Binding-site contacts:
Ligand atom C6 contacts residue GLU332 of chain 1.B at 3.7 Å.
Ligand atom O6 contacts residue GLY304 of chain 1.B at 3.2 Å.
Ligand atom O6 contacts residue GLU332 of chain 1.B at 3.7 Å.
Ligand atom C8 contacts residue MET72 of chain 1.B at 3.6 Å (hydrophobic).
Ligand atom C6 contacts residue GLY306 of chain 1.B at 3.5 Å.
Ligand atom C2 contacts residue GLU332 of chain 1.B at 3.5 Å.
Ligand atom O3P contacts residue GLY257 of chain 1.B at 3.0 Å (h-bond).
Ligand atom C5' contacts residue TYR302 of chain 1.B at 3.6 Å (hydrophobic).
Ligand atom C2 contacts residue CYS222 of chain 1.B at 3.1 Å (hydrophobic).
Ligand atom C8 contacts residue ILE221 of chain 1.B at 3.6 Å (hydrophobic).
Ligand atom O3' contacts residue MET276 of chain 1.B at 3.5 Å (h-bond).
Ligand atom O5' contacts residue GLY256 of chain 1.B at 3.7 Å.
Ligand atom O6 contacts residue GLY306 of chain 1.B at 2.7 Å (h-bond).
Ligand atom N3 contacts residue 8L41 of chain 1.O at 3.6 Å (h-bond).
Ligand atom O2' contacts residue ASN194 of chain 1.B at 3.6 Å (h-bond).
Ligand atom O1P contacts residue SER220 of chain 1.B at 2.6 Å (h-bond).
Ligand atom O3' contacts residue ASP255 of chain 1.B at 2.5 Å (salt-bridge).
Ligand atom O2' contacts residue ASP255 of chain 1.B at 2.9 Å (salt-bridge).
Ligand atom N1 contacts residue 8L41 of chain 1.O at 3.5 Å (h-bond).
Ligand atom C2 contacts residue THR224 of chain 1.B at 3.7 Å.
Ligand atom N7 contacts residue MET305 of chain 1.B at 3.0 Å (h-bond).
Ligand atom O3P contacts residue SER220 of chain 1.B at 2.9 Å (h-bond).
Ligand atom C2 contacts residue 8L41 of chain 1.O at 3.3 Å.
Ligand atom C5 contacts residue ILE221 of chain 1.B at 3.5 Å (hydrophobic).
Ligand atom C4' contacts residue ASP255 of chain 1.B at 3.4 Å.
Ligand atom N7 contacts residue GLY304 of chain 1.B at 3.5 Å.
Ligand atom O1P contacts residue TYR302 of chain 1.B at 2.6 Å (h-bond).
Ligand atom N7 contacts residue ILE221 of chain 1.B at 3.4 Å.
Ligand atom O1P contacts residue SER279 of chain 1.B at 3.0 Å (h-bond).
Ligand atom O5' contacts residue GLY219 of chain 1.B at 3.5 Å.
Ligand atom O2P contacts residue GLY278 of chain 1.B at 2.8 Å (h-bond).
Ligand atom O6 contacts residue MET305 of chain 1.B at 3.3 Å (h-bond).
Ligand atom C3' contacts residue ASP255 of chain 1.B at 3.3 Å.
Ligand atom N1 contacts residue GLU332 of chain 1.B at 2.8 Å (salt-bridge).
Ligand atom N3 contacts residue CYS222 of chain 1.B at 3.6 Å.
Ligand atom C5 contacts residue MET305 of chain 1.B at 3.7 Å (hydrophobic).
Ligand atom O3P contacts residue GLY219 of chain 1.B at 3.5 Å.
Ligand atom O6 contacts residue GLY333 of chain 1.B at 3.6 Å.
Ligand atom O3' contacts residue ALA70 of chain 1.B at 3.4 Å.
Ligand atom O2P contacts residue SER279 of chain 1.B at 3.6 Å (h-bond).

This protein binds this small molecule.
Small molecule (SMILES): O=c1[nH]cnc2c1ncn2[C@@H]1O[C@H](COP(=O)(O)O)[C@@H](O)[C@H]1O

Sequence of chain 1.B:
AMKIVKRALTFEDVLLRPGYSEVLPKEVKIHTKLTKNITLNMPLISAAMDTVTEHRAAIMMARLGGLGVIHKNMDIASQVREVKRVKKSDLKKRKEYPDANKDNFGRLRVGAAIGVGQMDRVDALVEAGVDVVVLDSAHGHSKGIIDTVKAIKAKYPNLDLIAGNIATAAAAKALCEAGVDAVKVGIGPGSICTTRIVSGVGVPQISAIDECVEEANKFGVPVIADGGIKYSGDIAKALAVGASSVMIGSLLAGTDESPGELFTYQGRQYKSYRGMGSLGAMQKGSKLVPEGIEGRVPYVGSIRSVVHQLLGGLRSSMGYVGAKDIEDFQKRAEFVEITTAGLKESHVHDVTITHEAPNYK